Sequence of chain 1.A:
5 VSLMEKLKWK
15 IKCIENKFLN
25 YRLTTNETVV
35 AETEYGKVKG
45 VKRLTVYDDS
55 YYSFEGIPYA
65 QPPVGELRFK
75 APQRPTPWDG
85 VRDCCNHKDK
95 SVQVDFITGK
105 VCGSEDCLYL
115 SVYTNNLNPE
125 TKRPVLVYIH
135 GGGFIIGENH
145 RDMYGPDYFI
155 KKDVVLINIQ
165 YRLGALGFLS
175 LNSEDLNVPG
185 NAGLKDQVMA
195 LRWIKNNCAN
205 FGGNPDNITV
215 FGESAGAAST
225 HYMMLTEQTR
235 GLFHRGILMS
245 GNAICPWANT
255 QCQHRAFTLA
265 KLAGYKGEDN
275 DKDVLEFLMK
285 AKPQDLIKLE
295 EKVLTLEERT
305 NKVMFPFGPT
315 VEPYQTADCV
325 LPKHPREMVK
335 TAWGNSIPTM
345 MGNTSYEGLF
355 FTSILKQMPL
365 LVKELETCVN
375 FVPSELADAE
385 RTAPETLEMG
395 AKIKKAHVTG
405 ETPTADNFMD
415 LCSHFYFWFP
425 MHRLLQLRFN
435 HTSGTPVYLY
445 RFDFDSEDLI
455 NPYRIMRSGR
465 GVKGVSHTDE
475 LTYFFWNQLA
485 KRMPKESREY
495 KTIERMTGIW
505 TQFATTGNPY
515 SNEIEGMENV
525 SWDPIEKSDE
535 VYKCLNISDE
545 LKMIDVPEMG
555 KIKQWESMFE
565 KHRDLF

Binding-site contacts:
Ligand atom C3 contacts residue HIS471 of chain 1.A at 3.5 Å.
Ligand atom C2 contacts residue HIS471 of chain 1.A at 4.0 Å.
Ligand atom C1 contacts residue SER218 of chain 1.A at 2.8 Å.
Ligand atom P1 contacts residue GLY137 of chain 1.A at 3.7 Å.
Ligand atom O3 contacts residue SER218 of chain 1.A at 2.6 Å (h-bond).
Ligand atom P1 contacts residue SER218 of chain 1.A at 1.5 Å.
Ligand atom C4 contacts residue TRP251 of chain 1.A at 3.6 Å (hydrophobic).
Ligand atom O3 contacts residue ALA219 of chain 1.A at 4.4 Å.
Ligand atom C3 contacts residue SER218 of chain 1.A at 4.4 Å.
Ligand atom O1 contacts residue GLY137 of chain 1.A at 3.8 Å.
Ligand atom C4 contacts residue SER218 of chain 1.A at 4.2 Å.
Ligand atom O1 contacts residue HIS471 of chain 1.A at 4.2 Å.
Ligand atom C3 contacts residue TYR457 of chain 1.A at 3.7 Å (hydrophobic).
Ligand atom C2 contacts residue SER218 of chain 1.A at 3.6 Å.
Ligand atom O4 contacts residue GLY137 of chain 1.A at 2.8 Å (h-bond).
Ligand atom C2 contacts residue TYR457 of chain 1.A at 3.5 Å (hydrophobic).
Ligand atom C1 contacts residue ALA219 of chain 1.A at 4.3 Å (hydrophobic).
Ligand atom C4 contacts residue PHE309 of chain 1.A at 4.4 Å (hydrophobic).
Ligand atom C1 contacts residue TRP251 of chain 1.A at 3.6 Å (hydrophobic).
Ligand atom O1 contacts residue GLY136 of chain 1.A at 3.7 Å.
Ligand atom C2 contacts residue GLY136 of chain 1.A at 4.0 Å.
Ligand atom O4 contacts residue SER218 of chain 1.A at 1.9 Å (h-bond).
Ligand atom O1 contacts residue SER218 of chain 1.A at 3.0 Å (h-bond).
Ligand atom C4 contacts residue MET308 of chain 1.A at 3.6 Å (hydrophobic).
Ligand atom P1 contacts residue HIS471 of chain 1.A at 3.7 Å.
Ligand atom C3 contacts residue THR472 of chain 1.A at 3.4 Å.
Ligand atom O4 contacts residue GLY135 of chain 1.A at 3.7 Å.
Ligand atom O4 contacts residue GLY136 of chain 1.A at 2.8 Å (h-bond).
Ligand atom C1 contacts residue GLY137 of chain 1.A at 4.4 Å.
Ligand atom P1 contacts residue GLY136 of chain 1.A at 3.9 Å.
Ligand atom C3 contacts residue PHE354 of chain 1.A at 3.7 Å (hydrophobic).
Ligand atom P1 contacts residue ALA219 of chain 1.A at 3.8 Å.
Ligand atom C2 contacts residue THR472 of chain 1.A at 4.1 Å.
Ligand atom O4 contacts residue ALA219 of chain 1.A at 2.8 Å (h-bond).
Ligand atom O3 contacts residue GLY137 of chain 1.A at 3.8 Å.

This protein binds this small molecule.
Small molecule (SMILES): CCOP(=O)(O)OCC